Sequence of chain 1.B:
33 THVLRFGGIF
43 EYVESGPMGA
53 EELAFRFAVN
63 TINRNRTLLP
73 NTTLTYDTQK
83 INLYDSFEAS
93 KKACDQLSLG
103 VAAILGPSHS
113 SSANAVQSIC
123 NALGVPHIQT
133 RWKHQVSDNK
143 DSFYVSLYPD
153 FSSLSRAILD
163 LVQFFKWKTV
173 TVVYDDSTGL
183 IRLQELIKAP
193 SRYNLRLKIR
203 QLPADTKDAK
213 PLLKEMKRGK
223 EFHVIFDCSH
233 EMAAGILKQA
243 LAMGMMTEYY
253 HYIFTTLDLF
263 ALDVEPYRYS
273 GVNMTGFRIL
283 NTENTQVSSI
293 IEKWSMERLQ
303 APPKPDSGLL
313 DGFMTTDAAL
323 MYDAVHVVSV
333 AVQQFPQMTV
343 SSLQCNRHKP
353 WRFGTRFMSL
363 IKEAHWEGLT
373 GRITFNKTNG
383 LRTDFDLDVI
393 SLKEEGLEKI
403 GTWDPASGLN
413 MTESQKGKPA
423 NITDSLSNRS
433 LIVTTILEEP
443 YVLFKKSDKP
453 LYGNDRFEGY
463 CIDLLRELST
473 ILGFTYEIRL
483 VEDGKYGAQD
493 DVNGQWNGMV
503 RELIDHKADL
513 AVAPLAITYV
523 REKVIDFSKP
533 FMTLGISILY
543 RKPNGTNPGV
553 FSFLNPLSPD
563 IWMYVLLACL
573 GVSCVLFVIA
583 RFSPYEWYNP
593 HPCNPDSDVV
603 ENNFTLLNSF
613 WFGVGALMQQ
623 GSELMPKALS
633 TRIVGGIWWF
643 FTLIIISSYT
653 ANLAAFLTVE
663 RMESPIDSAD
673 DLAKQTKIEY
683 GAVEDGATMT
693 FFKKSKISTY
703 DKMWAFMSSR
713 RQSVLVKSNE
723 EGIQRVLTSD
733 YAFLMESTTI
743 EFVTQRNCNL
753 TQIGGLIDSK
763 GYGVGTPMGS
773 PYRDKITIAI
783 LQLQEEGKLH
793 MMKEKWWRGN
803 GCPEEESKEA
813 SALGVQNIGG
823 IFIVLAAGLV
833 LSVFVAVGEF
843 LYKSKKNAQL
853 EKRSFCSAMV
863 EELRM

Binding-site contacts:
Ligand atom O6 contacts residue SER154 of chain 1.B at 4.3 Å.
Ligand atom C8 contacts residue ASN378 of chain 1.B at 4.0 Å.
Ligand atom O7 contacts residue ASN378 of chain 1.B at 4.3 Å.
Ligand atom C2 contacts residue ASN378 of chain 1.B at 2.5 Å.
Ligand atom O5 contacts residue ASN381 of chain 1.B at 3.4 Å (h-bond).
Ligand atom O5 contacts residue THR385 of chain 1.B at 4.1 Å.
Ligand atom C2 contacts residue ARG158 of chain 1.B at 4.1 Å.
Ligand atom O7 contacts residue THR385 of chain 1.B at 4.3 Å.
Ligand atom O3 contacts residue ARG194 of chain 1.B at 3.5 Å (salt-bridge).
Ligand atom C5 contacts residue ASN381 of chain 1.B at 3.7 Å.
Ligand atom O6 contacts residue ASN381 of chain 1.B at 4.2 Å.
Ligand atom O5 contacts residue ASN378 of chain 1.B at 2.2 Å (h-bond).
Ligand atom C1 contacts residue THR385 of chain 1.B at 4.3 Å.
Ligand atom O5 contacts residue THR380 of chain 1.B at 4.3 Å.
Ligand atom C4 contacts residue ASN378 of chain 1.B at 4.2 Å.
Ligand atom C1 contacts residue ASN381 of chain 1.B at 4.1 Å.
Ligand atom O6 contacts residue THR385 of chain 1.B at 4.0 Å.
Ligand atom O6 contacts residue ARG158 of chain 1.B at 4.4 Å.
Ligand atom N2 contacts residue ASN378 of chain 1.B at 3.1 Å (h-bond).
Ligand atom C7 contacts residue ASN378 of chain 1.B at 3.8 Å.
Ligand atom C2 contacts residue THR385 of chain 1.B at 4.2 Å.
Ligand atom C5 contacts residue ASN378 of chain 1.B at 3.5 Å.
Ligand atom C1 contacts residue ASN378 of chain 1.B at 1.4 Å.
Ligand atom C1 contacts residue THR380 of chain 1.B at 3.5 Å.
Ligand atom C3 contacts residue ASN378 of chain 1.B at 3.8 Å.
Ligand atom C6 contacts residue ASN381 of chain 1.B at 3.6 Å.

This protein binds this small molecule.
Small molecule (SMILES): CC(=O)N[C@H]1[C@H](O[C@H]2[C@H](O)[C@@H](NC(C)=O)CO[C@@H]2CO)O[C@H](CO)[C@@H](O[C@@H]2O[C@H](CO)[C@@H](O)[C@H](O)[C@@H]2O)[C@@H]1O